Sequence of chain 1.I:
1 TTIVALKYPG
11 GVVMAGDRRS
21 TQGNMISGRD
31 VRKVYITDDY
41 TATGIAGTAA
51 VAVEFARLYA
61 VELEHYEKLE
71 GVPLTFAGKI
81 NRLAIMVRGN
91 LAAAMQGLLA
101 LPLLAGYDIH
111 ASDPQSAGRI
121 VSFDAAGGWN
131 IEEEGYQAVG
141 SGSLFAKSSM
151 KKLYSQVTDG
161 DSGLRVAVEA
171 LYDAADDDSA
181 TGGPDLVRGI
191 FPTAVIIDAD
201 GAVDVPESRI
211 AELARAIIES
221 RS

Binding-site contacts:
Ligand atom C43 contacts residue MET95 of chain 1.I at 3.4 Å (hydrophobic).
Ligand atom C07 contacts residue LYS33 of chain 1.H at 3.6 Å.
Ligand atom N36 contacts residue ASP124 of chain 1.I at 3.1 Å (salt-bridge).
Ligand atom C17 contacts residue ALA49 of chain 1.H at 3.7 Å (hydrophobic).
Ligand atom C05 contacts residue GLY47 of chain 1.H at 3.5 Å.
Ligand atom C14 contacts residue SER20 of chain 1.H at 3.7 Å.
Ligand atom C29 contacts residue GLN22 of chain 1.H at 3.5 Å.
Ligand atom C02 contacts residue THR21 of chain 1.H at 3.6 Å.
Ligand atom C25 contacts residue THR48 of chain 1.H at 3.5 Å.
Ligand atom C10 contacts residue ILE45 of chain 1.H at 3.2 Å (hydrophobic).
Ligand atom C42 contacts residue ALA126 of chain 1.I at 3.6 Å (hydrophobic).
Ligand atom O35 contacts residue GLN22 of chain 1.H at 2.6 Å (h-bond).
Ligand atom C34 contacts residue ALA49 of chain 1.H at 3.7 Å (hydrophobic).
Ligand atom C10 contacts residue LYS33 of chain 1.H at 3.5 Å.
Ligand atom C34 contacts residue TRP129 of chain 1.I at 3.5 Å (hydrophobic).
Ligand atom C07 contacts residue GLY47 of chain 1.H at 3.6 Å.
Ligand atom C33 contacts residue GLY128 of chain 1.I at 3.6 Å.
Ligand atom C27 contacts residue THR21 of chain 1.H at 3.5 Å.
Ligand atom C33 contacts residue ASP124 of chain 1.I at 3.6 Å.
Ligand atom C15 contacts residue ALA49 of chain 1.H at 3.5 Å (hydrophobic).
Ligand atom C15 contacts residue SER20 of chain 1.H at 3.4 Å.
Ligand atom O35 contacts residue SER27 of chain 1.H at 2.8 Å (h-bond).
Ligand atom C16 contacts residue ALA49 of chain 1.H at 3.5 Å (hydrophobic).
Ligand atom C16 contacts residue VAL31 of chain 1.H at 3.7 Å (hydrophobic).
Ligand atom C32 contacts residue GLN22 of chain 1.H at 3.5 Å.
Ligand atom N03 contacts residue THR21 of chain 1.H at 2.8 Å (h-bond).
Ligand atom C07 contacts residue THR1 of chain 1.H at 2.9 Å.
Ligand atom O01 contacts residue ALA49 of chain 1.H at 3.0 Å (h-bond).
Ligand atom N06 contacts residue GLY47 of chain 1.H at 2.7 Å (h-bond).
Ligand atom C09 contacts residue ILE45 of chain 1.H at 3.3 Å (hydrophobic).
Ligand atom C14 contacts residue ALA49 of chain 1.H at 3.7 Å (hydrophobic).
Ligand atom C09 contacts residue LYS33 of chain 1.H at 3.6 Å.
Ligand atom O18 contacts residue SER20 of chain 1.H at 3.4 Å.
Ligand atom C04 contacts residue GLY47 of chain 1.H at 3.5 Å.
Ligand atom O46 contacts residue GLN22 of chain 1.H at 3.1 Å.
Ligand atom C15 contacts residue VAL31 of chain 1.H at 3.6 Å (hydrophobic).
Ligand atom C41 contacts residue ALA126 of chain 1.I at 3.5 Å (hydrophobic).
Ligand atom C08 contacts residue LYS33 of chain 1.H at 3.7 Å.
Ligand atom O18 contacts residue THR21 of chain 1.H at 3.1 Å (h-bond).
Ligand atom O01 contacts residue THR48 of chain 1.H at 3.7 Å.

This small molecule binds to this protein.
Small molecule (SMILES): CCN(CC)C(=O)C[C@H](NC(=O)/C=C/c1ccccc1)C(=O)N[C@@H](Cc1ccc(F)cc1)C(=O)NCc1cccc2ccccc12

Sequence of chain 1.H:
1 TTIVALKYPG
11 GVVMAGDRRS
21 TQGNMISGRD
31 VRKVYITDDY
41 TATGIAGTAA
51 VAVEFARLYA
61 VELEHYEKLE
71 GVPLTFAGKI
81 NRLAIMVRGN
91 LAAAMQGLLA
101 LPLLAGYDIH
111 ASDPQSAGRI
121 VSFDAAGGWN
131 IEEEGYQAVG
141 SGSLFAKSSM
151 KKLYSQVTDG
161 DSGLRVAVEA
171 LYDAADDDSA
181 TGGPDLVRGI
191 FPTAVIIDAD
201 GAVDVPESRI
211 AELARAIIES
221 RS